A protein and the small-molecule ligand that binds it are described below.
Small molecule (SMILES): CC(C)C[C@H](NC(=O)[C@H](CC(C)C)NC(=O)c1ccccc1)C(=O)O

Binding-site contacts:
Ligand atom C3 contacts residue ALA111 of chain 1.K at 4.0 Å (hydrophobic).
Ligand atom CD2 contacts residue GLN47 of chain 1.K at 3.4 Å.
Ligand atom CD2 contacts residue SER138 of chain 1.K at 3.2 Å.
Ligand atom C2 contacts residue PHE83 of chain 1.K at 3.8 Å (hydrophobic).
Ligand atom C contacts residue SER138 of chain 1.K at 3.5 Å.
Ligand atom C6 contacts residue SER110 of chain 1.K at 3.1 Å.
Ligand atom C contacts residue SER138 of chain 1.K at 4.0 Å.
Ligand atom O1 contacts residue SER138 of chain 1.K at 3.0 Å (h-bond).
Ligand atom N contacts residue GLY81 of chain 1.K at 3.4 Å (h-bond).
Ligand atom OXT contacts residue LEU139 of chain 1.K at 3.5 Å.
Ligand atom CG contacts residue SER138 of chain 1.K at 3.5 Å.
Ligand atom C1 contacts residue GLY81 of chain 1.K at 3.8 Å.
Ligand atom O contacts residue PHE83 of chain 1.K at 3.3 Å (h-bond).
Ligand atom O contacts residue GLY82 of chain 1.K at 3.6 Å.
Ligand atom CD2 contacts residue PRO137 of chain 1.K at 3.5 Å (hydrophobic).
Ligand atom C4 contacts residue ALA111 of chain 1.K at 3.6 Å (hydrophobic).
Ligand atom C1 contacts residue SER110 of chain 1.K at 4.0 Å.
Ligand atom C2 contacts residue GLY81 of chain 1.K at 3.6 Å.
Ligand atom CD1 contacts residue MET160 of chain 1.K at 3.4 Å (hydrophobic).
Ligand atom C5 contacts residue HIS135 of chain 1.K at 3.7 Å.
Ligand atom C4 contacts residue SER110 of chain 1.K at 3.7 Å.
Ligand atom C contacts residue PRO137 of chain 1.K at 4.0 Å (hydrophobic).
Ligand atom C3 contacts residue PHE83 of chain 1.K at 3.7 Å (hydrophobic).
Ligand atom C4 contacts residue MET164 of chain 1.K at 3.9 Å (hydrophobic).
Ligand atom O1 contacts residue PRO137 of chain 1.K at 3.0 Å.
Ligand atom C contacts residue LEU139 of chain 1.K at 3.6 Å (hydrophobic).
Ligand atom CD1 contacts residue GLN47 of chain 1.K at 3.6 Å.
Ligand atom C5 contacts residue SER110 of chain 1.K at 3.3 Å.
Ligand atom N contacts residue SER138 of chain 1.K at 3.3 Å (h-bond).
Ligand atom C contacts residue GLY81 of chain 1.K at 4.0 Å.
Ligand atom O contacts residue LEU139 of chain 1.K at 3.2 Å.
Ligand atom CB contacts residue MET160 of chain 1.K at 3.9 Å (hydrophobic).
Ligand atom C6 contacts residue PRO137 of chain 1.K at 4.0 Å (hydrophobic).
Ligand atom CD1 contacts residue ILE157 of chain 1.K at 3.9 Å (hydrophobic).
Ligand atom CG contacts residue GLN47 of chain 1.K at 4.0 Å.
Ligand atom C5 contacts residue ALA111 of chain 1.K at 3.8 Å (hydrophobic).
Ligand atom C6 contacts residue HIS135 of chain 1.K at 3.6 Å.
Ligand atom CD2 contacts residue MET160 of chain 1.K at 3.6 Å (hydrophobic).
Ligand atom CG contacts residue MET160 of chain 1.K at 3.8 Å (hydrophobic).
Ligand atom CA contacts residue SER138 of chain 1.K at 3.3 Å.

Sequence of chain 1.K:
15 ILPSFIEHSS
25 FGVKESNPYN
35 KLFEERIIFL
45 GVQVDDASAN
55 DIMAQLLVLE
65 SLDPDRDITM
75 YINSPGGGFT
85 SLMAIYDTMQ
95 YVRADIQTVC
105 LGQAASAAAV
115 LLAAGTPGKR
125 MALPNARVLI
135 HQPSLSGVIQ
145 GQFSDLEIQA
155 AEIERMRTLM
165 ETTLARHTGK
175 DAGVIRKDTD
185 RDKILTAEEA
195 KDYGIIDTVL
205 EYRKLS